Binding-site contacts:
Ligand atom N2 contacts residue HIS178 of chain 1.A at 3.3 Å (h-bond).
Ligand atom C4 contacts residue HIS178 of chain 1.A at 3.6 Å.
Ligand atom S1 contacts residue CYS70 of chain 1.A at 4.2 Å.
Ligand atom C7 contacts residue CYS59 of chain 1.A at 3.7 Å (hydrophobic).
Ligand atom C5 contacts residue HIS79 of chain 1.A at 4.2 Å.
Ligand atom O2 contacts residue MN1 of chain 1.D at 3.2 Å.
Ligand atom C7 contacts residue TYR62 of chain 1.A at 3.4 Å (hydrophobic).
Ligand atom C4 contacts residue HIS79 of chain 1.A at 3.5 Å.
Ligand atom C1 contacts residue TYR62 of chain 1.A at 3.4 Å (hydrophobic).
Ligand atom O1 contacts residue MN1 of chain 1.D at 4.0 Å.
Ligand atom O2 contacts residue CYS70 of chain 1.A at 3.7 Å.
Ligand atom C5 contacts residue HIS178 of chain 1.A at 4.1 Å.
Ligand atom N1 contacts residue HIS178 of chain 1.A at 4.0 Å.
Ligand atom N2 contacts residue MN1 of chain 1.D at 2.3 Å.
Ligand atom C8 contacts residue HIS79 of chain 1.A at 4.0 Å.
Ligand atom C4 contacts residue MN1 of chain 1.D at 3.0 Å.
Ligand atom O1 contacts residue TYR65 of chain 1.A at 3.7 Å.
Ligand atom O1 contacts residue CYS70 of chain 1.A at 3.5 Å (h-bond).
Ligand atom C3 contacts residue HIS79 of chain 1.A at 3.6 Å.
Ligand atom C3 contacts residue TYR62 of chain 1.A at 4.0 Å (hydrophobic).
Ligand atom C1 contacts residue HIS63 of chain 1.A at 3.9 Å.
Ligand atom C8 contacts residue HIS178 of chain 1.A at 3.6 Å.
Ligand atom C2 contacts residue TYR62 of chain 1.A at 3.3 Å (hydrophobic).
Ligand atom C1 contacts residue TRP221 of chain 1.A at 3.8 Å (hydrophobic).
Ligand atom O2 contacts residue PHE177 of chain 1.A at 3.9 Å.
Ligand atom S1 contacts residue HIS79 of chain 1.A at 4.1 Å.
Ligand atom N1 contacts residue MN1 of chain 1.D at 2.2 Å.
Ligand atom O1 contacts residue HIS79 of chain 1.A at 4.0 Å.
Ligand atom C6 contacts residue TYR62 of chain 1.A at 3.9 Å (hydrophobic).
Ligand atom C3 contacts residue MN1 of chain 1.D at 3.0 Å.
Ligand atom C3 contacts residue HIS178 of chain 1.A at 3.8 Å.
Ligand atom S1 contacts residue PHE177 of chain 1.A at 4.1 Å.
Ligand atom S1 contacts residue MN1 of chain 1.D at 3.3 Å.
Ligand atom C6 contacts residue HIS63 of chain 1.A at 4.1 Å.
Ligand atom C2 contacts residue TRP221 of chain 1.A at 3.7 Å (hydrophobic).
Ligand atom C8 contacts residue MN1 of chain 1.D at 3.3 Å.
Ligand atom N1 contacts residue HIS79 of chain 1.A at 3.2 Å (h-bond).
Ligand atom O2 contacts residue CYS59 of chain 1.A at 3.5 Å (h-bond).
Ligand atom C7 contacts residue PHE177 of chain 1.A at 3.2 Å (hydrophobic).
Ligand atom N2 contacts residue HIS79 of chain 1.A at 3.3 Å (h-bond).

Sequence of chain 1.A:
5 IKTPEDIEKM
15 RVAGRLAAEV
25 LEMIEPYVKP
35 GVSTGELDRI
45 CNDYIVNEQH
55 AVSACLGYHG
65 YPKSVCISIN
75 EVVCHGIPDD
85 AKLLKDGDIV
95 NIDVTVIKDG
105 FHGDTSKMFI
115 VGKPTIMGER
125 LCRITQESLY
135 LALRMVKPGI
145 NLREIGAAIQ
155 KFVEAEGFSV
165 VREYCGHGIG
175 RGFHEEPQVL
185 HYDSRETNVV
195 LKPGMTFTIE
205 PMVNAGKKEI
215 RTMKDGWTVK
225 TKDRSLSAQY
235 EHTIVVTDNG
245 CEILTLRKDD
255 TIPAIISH

This small molecule binds to this protein.
Small molecule (SMILES): CS(=O)(=O)Nc1cccc2cccnc12